Binding-site contacts:
Ligand atom S13 contacts residue PHE118 of chain 1.B at 4.0 Å.
Ligand atom C20 contacts residue CYS106 of chain 1.B at 4.1 Å (hydrophobic).
Ligand atom S13 contacts residue TRP78 of chain 1.B at 3.4 Å.
Ligand atom N22 contacts residue ASP56 of chain 1.B at 3.5 Å (salt-bridge).
Ligand atom O1 contacts residue TRP78 of chain 1.B at 4.1 Å.
Ligand atom C2 contacts residue TRP78 of chain 1.B at 4.0 Å (hydrophobic).
Ligand atom S13 contacts residue ASP56 of chain 1.B at 4.2 Å.
Ligand atom C17 contacts residue PHE55 of chain 1.B at 3.8 Å (hydrophobic).
Ligand atom C14 contacts residue PHE55 of chain 1.B at 4.1 Å (hydrophobic).
Ligand atom C20 contacts residue ILE110 of chain 1.B at 3.9 Å (hydrophobic).
Ligand atom C19 contacts residue CYS106 of chain 1.B at 3.9 Å (hydrophobic).
Ligand atom O1 contacts residue VAL74 of chain 1.B at 3.3 Å.
Ligand atom C21 contacts residue PHE55 of chain 1.B at 4.2 Å (hydrophobic).
Ligand atom N18 contacts residue PHE55 of chain 1.B at 3.8 Å.
Ligand atom C5 contacts residue PHE65 of chain 1.B at 3.7 Å (hydrophobic).
Ligand atom C17 contacts residue ASP56 of chain 1.B at 3.4 Å.
Ligand atom C11 contacts residue PHE65 of chain 1.B at 3.9 Å (hydrophobic).
Ligand atom C6 contacts residue PHE65 of chain 1.B at 3.8 Å (hydrophobic).
Ligand atom C12 contacts residue TYR101 of chain 1.B at 3.7 Å (hydrophobic).
Ligand atom C19 contacts residue TYR101 of chain 1.B at 3.5 Å (hydrophobic).
Ligand atom C10 contacts residue PHE65 of chain 1.B at 3.4 Å (hydrophobic).
Ligand atom C9 contacts residue GLU73 of chain 1.B at 4.2 Å.
Ligand atom C14 contacts residue ASP56 of chain 1.B at 3.7 Å.
Ligand atom N3 contacts residue TYR101 of chain 1.B at 3.7 Å.
Ligand atom C12 contacts residue TRP78 of chain 1.B at 3.8 Å (hydrophobic).
Ligand atom C16 contacts residue ILE110 of chain 1.B at 3.9 Å (hydrophobic).
Ligand atom C2 contacts residue TYR101 of chain 1.B at 3.5 Å (hydrophobic).
Ligand atom O1 contacts residue TYR101 of chain 1.B at 3.9 Å.
Ligand atom C19 contacts residue ILE110 of chain 1.B at 3.5 Å (hydrophobic).
Ligand atom C14 contacts residue TYR101 of chain 1.B at 3.7 Å (hydrophobic).
Ligand atom C12 contacts residue ILE75 of chain 1.B at 3.8 Å (hydrophobic).
Ligand atom S13 contacts residue TYR44 of chain 1.B at 4.1 Å.
Ligand atom N18 contacts residue ASP56 of chain 1.B at 2.6 Å (salt-bridge).
Ligand atom C9 contacts residue TYR101 of chain 1.B at 4.1 Å (hydrophobic).
Ligand atom C8 contacts residue GLU73 of chain 1.B at 3.7 Å.
Ligand atom O1 contacts residue ILE75 of chain 1.B at 3.2 Å (h-bond).
Ligand atom C16 contacts residue PHE55 of chain 1.B at 4.2 Å (hydrophobic).
Ligand atom C16 contacts residue TYR101 of chain 1.B at 3.2 Å (hydrophobic).
Ligand atom N15 contacts residue TYR101 of chain 1.B at 2.5 Å (h-bond).
Ligand atom N22 contacts residue PHE55 of chain 1.B at 3.7 Å.

Sequence of chain 1.B:
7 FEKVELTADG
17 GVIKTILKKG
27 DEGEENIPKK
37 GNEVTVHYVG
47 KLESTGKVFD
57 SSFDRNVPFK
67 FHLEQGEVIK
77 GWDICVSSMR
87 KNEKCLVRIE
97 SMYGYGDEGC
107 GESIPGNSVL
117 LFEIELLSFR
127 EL

The small molecule below binds the protein below.
Small molecule (SMILES): CCc1ccccc1NC(=O)CSc1nc2cccnc2[nH]1